Binding-site contacts:
Ligand atom C3 contacts residue ASN1114 of chain 1.C at 3.8 Å.
Ligand atom C4 contacts residue ASN1114 of chain 1.C at 4.2 Å.
Ligand atom C2 contacts residue ASN1114 of chain 1.C at 2.5 Å.
Ligand atom C1 contacts residue ASN1114 of chain 1.C at 1.4 Å.
Ligand atom C5 contacts residue ASN1114 of chain 1.C at 3.7 Å.
Ligand atom O7 contacts residue ASN1114 of chain 1.C at 3.3 Å (h-bond).
Ligand atom C7 contacts residue ASN1114 of chain 1.C at 3.3 Å.
Ligand atom N2 contacts residue ASN1114 of chain 1.C at 2.9 Å (h-bond).
Ligand atom C8 contacts residue ASN1114 of chain 1.C at 4.4 Å.
Ligand atom O5 contacts residue ASN1114 of chain 1.C at 2.4 Å (h-bond).

The protein below binds the small molecule below.
Small molecule (SMILES): CC(=O)N[C@H]1[C@H](O[C@H]2[C@H](O)[C@@H](NC(C)=O)CO[C@@H]2CO)O[C@H](CO)[C@@H](O)[C@@H]1O

Sequence of chain 1.C:
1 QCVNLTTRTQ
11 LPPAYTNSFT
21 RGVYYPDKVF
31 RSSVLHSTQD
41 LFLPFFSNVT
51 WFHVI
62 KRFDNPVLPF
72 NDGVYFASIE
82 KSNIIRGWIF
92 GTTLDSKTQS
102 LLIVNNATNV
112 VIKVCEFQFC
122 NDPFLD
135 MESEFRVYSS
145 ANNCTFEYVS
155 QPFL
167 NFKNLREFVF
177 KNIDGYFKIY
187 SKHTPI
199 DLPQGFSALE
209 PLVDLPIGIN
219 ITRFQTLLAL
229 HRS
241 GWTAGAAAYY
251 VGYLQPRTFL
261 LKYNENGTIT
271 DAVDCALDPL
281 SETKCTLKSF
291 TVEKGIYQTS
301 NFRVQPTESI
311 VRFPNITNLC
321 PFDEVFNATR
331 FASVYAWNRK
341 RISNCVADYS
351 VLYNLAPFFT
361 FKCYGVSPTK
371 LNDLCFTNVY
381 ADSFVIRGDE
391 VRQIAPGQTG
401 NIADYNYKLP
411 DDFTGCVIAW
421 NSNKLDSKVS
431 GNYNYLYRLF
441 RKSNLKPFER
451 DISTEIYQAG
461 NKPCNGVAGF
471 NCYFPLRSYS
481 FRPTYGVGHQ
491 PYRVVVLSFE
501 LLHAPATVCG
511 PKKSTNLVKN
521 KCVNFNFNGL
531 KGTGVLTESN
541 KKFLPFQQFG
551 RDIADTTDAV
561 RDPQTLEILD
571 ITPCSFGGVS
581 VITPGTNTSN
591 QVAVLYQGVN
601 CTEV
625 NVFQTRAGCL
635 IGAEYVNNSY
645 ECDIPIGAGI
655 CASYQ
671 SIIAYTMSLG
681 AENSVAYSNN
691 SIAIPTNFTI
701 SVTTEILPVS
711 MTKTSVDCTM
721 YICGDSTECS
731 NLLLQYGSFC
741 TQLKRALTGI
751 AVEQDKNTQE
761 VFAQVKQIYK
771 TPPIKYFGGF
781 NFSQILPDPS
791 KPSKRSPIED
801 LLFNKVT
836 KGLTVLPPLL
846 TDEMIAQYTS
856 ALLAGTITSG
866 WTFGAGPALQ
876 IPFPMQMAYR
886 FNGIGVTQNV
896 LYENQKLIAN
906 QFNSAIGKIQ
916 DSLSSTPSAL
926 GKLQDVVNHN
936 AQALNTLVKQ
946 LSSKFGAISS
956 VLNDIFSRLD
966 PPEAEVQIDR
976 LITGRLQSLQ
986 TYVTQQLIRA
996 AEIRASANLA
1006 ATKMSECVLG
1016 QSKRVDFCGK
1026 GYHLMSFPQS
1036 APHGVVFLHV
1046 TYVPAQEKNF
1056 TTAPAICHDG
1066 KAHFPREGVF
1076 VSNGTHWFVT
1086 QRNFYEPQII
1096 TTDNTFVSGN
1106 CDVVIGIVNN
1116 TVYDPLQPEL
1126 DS